Binding-site contacts:
Ligand atom C6 contacts residue PHE1103 of chain 1.C at 3.5 Å (hydrophobic).
Ligand atom C7 contacts residue THR1100 of chain 1.C at 4.2 Å.
Ligand atom N2 contacts residue THR1100 of chain 1.C at 3.4 Å.
Ligand atom C4 contacts residue HIS1101 of chain 1.C at 4.1 Å.
Ligand atom O7 contacts residue ASN1098 of chain 1.C at 3.1 Å (h-bond).
Ligand atom C4 contacts residue ASN1098 of chain 1.C at 4.2 Å.
Ligand atom C1 contacts residue THR1100 of chain 1.C at 3.2 Å.
Ligand atom C5 contacts residue THR1100 of chain 1.C at 3.9 Å.
Ligand atom N2 contacts residue ASN1098 of chain 1.C at 2.8 Å (h-bond).
Ligand atom O3 contacts residue THR1100 of chain 1.C at 4.3 Å.
Ligand atom O5 contacts residue PHE1103 of chain 1.C at 3.9 Å.
Ligand atom C3 contacts residue ASN1098 of chain 1.C at 3.8 Å.
Ligand atom C8 contacts residue ASN1098 of chain 1.C at 4.1 Å.
Ligand atom C2 contacts residue THR1100 of chain 1.C at 3.5 Å.
Ligand atom C7 contacts residue HIS1101 of chain 1.C at 3.5 Å.
Ligand atom C1 contacts residue ASN1098 of chain 1.C at 1.4 Å.
Ligand atom C8 contacts residue HIS1101 of chain 1.C at 3.5 Å.
Ligand atom O5 contacts residue ASN1098 of chain 1.C at 2.4 Å (h-bond).
Ligand atom C3 contacts residue HIS1101 of chain 1.C at 4.2 Å.
Ligand atom C5 contacts residue PHE1103 of chain 1.C at 4.0 Å (hydrophobic).
Ligand atom C5 contacts residue ASN1098 of chain 1.C at 3.6 Å.
Ligand atom C7 contacts residue ASN1098 of chain 1.C at 3.1 Å.
Ligand atom N2 contacts residue HIS1101 of chain 1.C at 4.3 Å.
Ligand atom C5 contacts residue HIS1101 of chain 1.C at 3.9 Å.
Ligand atom O4 contacts residue HIS1101 of chain 1.C at 3.6 Å.
Ligand atom C2 contacts residue ASN1098 of chain 1.C at 2.4 Å.
Ligand atom C4 contacts residue THR1100 of chain 1.C at 4.1 Å.
Ligand atom O5 contacts residue THR1100 of chain 1.C at 4.0 Å.
Ligand atom O7 contacts residue HIS1101 of chain 1.C at 3.1 Å.
Ligand atom C8 contacts residue THR1100 of chain 1.C at 4.0 Å.
Ligand atom C3 contacts residue THR1100 of chain 1.C at 3.3 Å.

Sequence of chain 1.C:
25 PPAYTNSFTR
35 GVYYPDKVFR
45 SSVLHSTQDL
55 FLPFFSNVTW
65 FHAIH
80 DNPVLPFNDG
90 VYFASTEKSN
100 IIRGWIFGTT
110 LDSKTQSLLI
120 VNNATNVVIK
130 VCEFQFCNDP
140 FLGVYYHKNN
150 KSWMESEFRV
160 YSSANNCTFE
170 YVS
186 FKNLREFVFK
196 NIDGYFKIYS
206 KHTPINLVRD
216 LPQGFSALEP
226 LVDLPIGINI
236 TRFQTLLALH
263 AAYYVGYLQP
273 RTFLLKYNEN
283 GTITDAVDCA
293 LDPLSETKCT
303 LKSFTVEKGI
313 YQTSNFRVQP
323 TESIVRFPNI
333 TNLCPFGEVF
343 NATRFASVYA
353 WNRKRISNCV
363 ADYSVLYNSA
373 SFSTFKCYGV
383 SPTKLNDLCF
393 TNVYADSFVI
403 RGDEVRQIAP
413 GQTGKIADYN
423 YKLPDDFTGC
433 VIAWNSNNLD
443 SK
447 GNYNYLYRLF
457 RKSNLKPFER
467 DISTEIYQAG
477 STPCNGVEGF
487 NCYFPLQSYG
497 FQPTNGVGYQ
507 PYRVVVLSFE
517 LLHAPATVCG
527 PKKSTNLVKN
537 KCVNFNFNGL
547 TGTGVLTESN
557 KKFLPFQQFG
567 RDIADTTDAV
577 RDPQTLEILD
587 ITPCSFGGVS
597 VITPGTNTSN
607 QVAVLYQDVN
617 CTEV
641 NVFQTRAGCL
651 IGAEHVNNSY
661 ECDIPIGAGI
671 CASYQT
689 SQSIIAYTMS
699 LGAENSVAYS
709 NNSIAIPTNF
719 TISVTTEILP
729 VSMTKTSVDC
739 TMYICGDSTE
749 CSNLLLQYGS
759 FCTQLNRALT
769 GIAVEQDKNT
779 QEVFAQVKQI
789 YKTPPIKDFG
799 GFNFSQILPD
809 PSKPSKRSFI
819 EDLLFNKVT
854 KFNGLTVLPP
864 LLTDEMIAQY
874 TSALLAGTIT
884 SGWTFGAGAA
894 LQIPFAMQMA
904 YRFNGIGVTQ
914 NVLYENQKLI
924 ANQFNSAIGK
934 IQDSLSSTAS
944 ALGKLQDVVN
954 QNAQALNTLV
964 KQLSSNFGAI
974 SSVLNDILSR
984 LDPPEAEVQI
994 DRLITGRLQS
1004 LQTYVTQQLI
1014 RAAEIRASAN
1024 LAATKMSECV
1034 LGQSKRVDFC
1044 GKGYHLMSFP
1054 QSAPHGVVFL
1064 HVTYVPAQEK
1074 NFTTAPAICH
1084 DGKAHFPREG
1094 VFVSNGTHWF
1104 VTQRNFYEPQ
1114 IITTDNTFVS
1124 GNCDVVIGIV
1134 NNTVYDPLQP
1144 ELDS

This protein binds this small molecule.
Small molecule (SMILES): CC(=O)N[C@H]1[C@H](O[C@H]2[C@H](O)[C@@H](NC(C)=O)CO[C@@H]2CO)O[C@H](CO)[C@@H](O)[C@@H]1O